Sequence of chain 1.B:
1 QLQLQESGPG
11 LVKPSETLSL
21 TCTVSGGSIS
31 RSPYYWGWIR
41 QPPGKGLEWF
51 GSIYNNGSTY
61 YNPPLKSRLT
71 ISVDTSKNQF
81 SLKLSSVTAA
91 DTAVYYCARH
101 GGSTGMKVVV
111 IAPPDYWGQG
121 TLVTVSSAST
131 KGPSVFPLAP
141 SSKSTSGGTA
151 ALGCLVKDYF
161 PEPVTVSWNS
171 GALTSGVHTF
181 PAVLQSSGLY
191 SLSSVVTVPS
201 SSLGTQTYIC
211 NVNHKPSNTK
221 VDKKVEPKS

A protein and the small-molecule ligand that binds it are described below.
Small molecule (SMILES): CC(=O)N[C@@H]1[C@@H](O)[C@H](O)[C@@H](CO)O[C@H]1O

Binding-site contacts:
Ligand atom C1 contacts residue ASN56 of chain 1.B at 1.4 Å.
Ligand atom C3 contacts residue ASN56 of chain 1.B at 3.4 Å.
Ligand atom C6 contacts residue ASN56 of chain 1.B at 3.1 Å.
Ligand atom C8 contacts residue TYR60 of chain 1.B at 3.9 Å (hydrophobic).
Ligand atom C1 contacts residue TYR54 of chain 1.B at 4.3 Å (hydrophobic).
Ligand atom C1 contacts residue SER58 of chain 1.B at 4.3 Å.
Ligand atom C7 contacts residue ASN56 of chain 1.B at 4.1 Å.
Ligand atom C6 contacts residue SER58 of chain 1.B at 4.3 Å.
Ligand atom O6 contacts residue ASN56 of chain 1.B at 3.8 Å.
Ligand atom C4 contacts residue ASN56 of chain 1.B at 3.3 Å.
Ligand atom C8 contacts residue TYR54 of chain 1.B at 3.8 Å (hydrophobic).
Ligand atom C2 contacts residue SER58 of chain 1.B at 4.3 Å.
Ligand atom N2 contacts residue ASN56 of chain 1.B at 3.5 Å (h-bond).
Ligand atom C8 contacts residue ASN56 of chain 1.B at 3.9 Å.
Ligand atom O3 contacts residue ASN56 of chain 1.B at 4.4 Å.
Ligand atom C8 contacts residue TYR35 of chain 1.B at 3.2 Å (hydrophobic).
Ligand atom O5 contacts residue ASN56 of chain 1.B at 2.4 Å (h-bond).
Ligand atom O7 contacts residue VAL108 of chain 1.B at 3.9 Å.
Ligand atom C2 contacts residue ASN56 of chain 1.B at 2.4 Å.
Ligand atom O7 contacts residue TYR54 of chain 1.B at 4.4 Å.
Ligand atom O7 contacts residue TYR35 of chain 1.B at 3.2 Å (h-bond).
Ligand atom C7 contacts residue TYR54 of chain 1.B at 4.2 Å (hydrophobic).
Ligand atom C4 contacts residue SER58 of chain 1.B at 4.1 Å.
Ligand atom C7 contacts residue TYR35 of chain 1.B at 3.6 Å (hydrophobic).
Ligand atom C5 contacts residue ASN56 of chain 1.B at 3.0 Å.
Ligand atom O3 contacts residue TYR60 of chain 1.B at 4.5 Å.